Sequence of chain 1.B:
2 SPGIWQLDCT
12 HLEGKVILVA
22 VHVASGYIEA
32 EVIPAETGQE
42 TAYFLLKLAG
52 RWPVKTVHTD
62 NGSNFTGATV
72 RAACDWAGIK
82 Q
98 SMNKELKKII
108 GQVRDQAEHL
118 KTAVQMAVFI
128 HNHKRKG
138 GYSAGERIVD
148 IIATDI

Binding-site contacts:
Ligand atom CG contacts residue GLU115 of chain 1.B at 3.7 Å.
Ligand atom O contacts residue THR70 of chain 1.A at 3.5 Å.
Ligand atom ND2 contacts residue GLU115 of chain 1.B at 3.0 Å (salt-bridge).
Ligand atom N contacts residue SO41 of chain 1.J at 3.5 Å (h-bond).
Ligand atom OD2 contacts residue HIS116 of chain 1.B at 2.9 Å (h-bond).
Ligand atom C contacts residue THR70 of chain 1.A at 3.6 Å.
Ligand atom CB contacts residue GLU115 of chain 1.B at 3.4 Å.
Ligand atom N contacts residue GLN113 of chain 1.B at 3.0 Å (h-bond).
Ligand atom CB contacts residue GLN113 of chain 1.B at 3.8 Å.
Ligand atom OD1 contacts residue GLN40 of chain 1.A at 3.7 Å.
Ligand atom CG contacts residue GLU115 of chain 1.B at 3.3 Å.
Ligand atom CG contacts residue THR119 of chain 1.B at 3.7 Å.
Ligand atom NZ contacts residue ASP112 of chain 1.B at 3.3 Å (salt-bridge).
Ligand atom CG1 contacts residue MET123 of chain 1.B at 3.9 Å (hydrophobic).
Ligand atom OD1 contacts residue ALA114 of chain 1.B at 3.5 Å.
Ligand atom OD2 contacts residue GLU115 of chain 1.B at 3.3 Å (salt-bridge).
Ligand atom CG contacts residue HIS116 of chain 1.B at 3.8 Å.
Ligand atom CG contacts residue GLN113 of chain 1.B at 3.6 Å.
Ligand atom CA contacts residue GLN113 of chain 1.B at 3.4 Å.
Ligand atom C contacts residue ALA69 of chain 1.A at 3.7 Å (hydrophobic).
Ligand atom CD1 contacts residue ALA73 of chain 1.A at 3.6 Å (hydrophobic).
Ligand atom C contacts residue GLN113 of chain 1.B at 3.7 Å.
Ligand atom CD contacts residue GLU115 of chain 1.B at 3.9 Å.
Ligand atom N contacts residue THR70 of chain 1.A at 3.7 Å.
Ligand atom SG contacts residue ALA69 of chain 1.A at 3.7 Å.
Ligand atom CD1 contacts residue TRP77 of chain 1.A at 3.7 Å (hydrophobic).
Ligand atom CG1 contacts residue GLN113 of chain 1.B at 3.8 Å.
Ligand atom CG contacts residue GLN40 of chain 1.A at 3.7 Å.
Ligand atom CA contacts residue THR70 of chain 1.A at 3.8 Å.
Ligand atom CA contacts residue THR70 of chain 1.A at 3.7 Å.
Ligand atom OD1 contacts residue GLU115 of chain 1.B at 2.7 Å (salt-bridge).
Ligand atom CB contacts residue ALA69 of chain 1.A at 3.6 Å (hydrophobic).
Ligand atom N contacts residue THR70 of chain 1.A at 3.0 Å (h-bond).
Ligand atom CG2 contacts residue THR119 of chain 1.B at 3.7 Å.
Ligand atom CE contacts residue ASP112 of chain 1.B at 3.6 Å.
Ligand atom CB contacts residue THR119 of chain 1.B at 3.5 Å.
Ligand atom N contacts residue ALA69 of chain 1.A at 3.6 Å.
Ligand atom CB contacts residue GLN113 of chain 1.B at 3.5 Å.
Ligand atom OD2 contacts residue THR119 of chain 1.B at 3.2 Å (h-bond).
Ligand atom O contacts residue GLN40 of chain 1.A at 3.4 Å.

Sequence of chain 1.A:
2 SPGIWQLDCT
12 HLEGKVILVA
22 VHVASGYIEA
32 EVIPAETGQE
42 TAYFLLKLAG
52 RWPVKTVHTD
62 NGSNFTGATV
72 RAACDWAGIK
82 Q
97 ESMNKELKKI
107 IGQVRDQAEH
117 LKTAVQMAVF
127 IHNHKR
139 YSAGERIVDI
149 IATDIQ

A small-molecule ligand and the protein it binds are described below.
Small molecule (SMILES): CC[C@H](C)[C@@H]1NC(=O)[C@H](CCCCN)NC(=O)[C@@H](NC(C)=O)CSSC[C@@H](C(N)=O)NC(=O)[C@H](CC(N)=O)NC(=O)[C@H](CC(=O)O)NC1=O